Sequence of chain 1.B:
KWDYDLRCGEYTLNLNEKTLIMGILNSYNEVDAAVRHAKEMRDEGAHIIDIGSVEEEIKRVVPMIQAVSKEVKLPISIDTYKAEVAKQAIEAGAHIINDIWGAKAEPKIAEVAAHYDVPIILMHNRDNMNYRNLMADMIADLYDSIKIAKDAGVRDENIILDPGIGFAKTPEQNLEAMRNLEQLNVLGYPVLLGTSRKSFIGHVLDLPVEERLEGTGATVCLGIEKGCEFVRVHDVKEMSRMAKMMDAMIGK

A small-molecule ligand and the protein it binds are described below.
Small molecule (SMILES): COC(=O)C[C@@H](C)c1n[nH]c2nc(N)[nH]c(=O)c2c1=O

Binding-site contacts:
Ligand atom N1 contacts residue ASP204 of chain 1.B at 3.0 Å (salt-bridge).
Ligand atom O3 contacts residue ARG274 of chain 1.B at 3.3 Å (salt-bridge).
Ligand atom C4 contacts residue ARG274 of chain 1.B at 3.8 Å.
Ligand atom O1 contacts residue GLY236 of chain 1.B at 3.2 Å (h-bond).
Ligand atom N2 contacts residue ASN140 of chain 1.B at 3.2 Å (h-bond).
Ligand atom N4 contacts residue ARG274 of chain 1.B at 3.6 Å (salt-bridge).
Ligand atom N1 contacts residue ILE163 of chain 1.B at 3.6 Å.
Ligand atom C1 contacts residue PHE209 of chain 1.B at 3.9 Å (hydrophobic).
Ligand atom C4 contacts residue PHE209 of chain 1.B at 3.8 Å (hydrophobic).
Ligand atom N5 contacts residue MET165 of chain 1.B at 3.6 Å.
Ligand atom C2 contacts residue MET165 of chain 1.B at 3.8 Å (hydrophobic).
Ligand atom C9 contacts residue MET165 of chain 1.B at 4.0 Å (hydrophobic).
Ligand atom N1 contacts residue LEU234 of chain 1.B at 4.0 Å.
Ligand atom C10 contacts residue PHE209 of chain 1.B at 3.7 Å (hydrophobic).
Ligand atom O4 contacts residue LYS240 of chain 1.B at 2.8 Å (salt-bridge).
Ligand atom O4 contacts residue ARG274 of chain 1.B at 3.8 Å.
Ligand atom N2 contacts residue ILE142 of chain 1.B at 3.5 Å.
Ligand atom C6 contacts residue ILE142 of chain 1.B at 3.4 Å (hydrophobic).
Ligand atom C7 contacts residue ARG274 of chain 1.B at 3.5 Å.
Ligand atom N5 contacts residue ASP204 of chain 1.B at 2.8 Å (salt-bridge).
Ligand atom C6 contacts residue ARG274 of chain 1.B at 3.7 Å.
Ligand atom N2 contacts residue ARG274 of chain 1.B at 3.9 Å.
Ligand atom C1 contacts residue ARG274 of chain 1.B at 3.6 Å.
Ligand atom N4 contacts residue ILE142 of chain 1.B at 3.3 Å.
Ligand atom C5 contacts residue ARG274 of chain 1.B at 3.5 Å.
Ligand atom N4 contacts residue ASP121 of chain 1.B at 2.9 Å (salt-bridge).
Ligand atom C2 contacts residue PHE209 of chain 1.B at 4.0 Å (hydrophobic).
Ligand atom O4 contacts residue PHE209 of chain 1.B at 3.3 Å.
Ligand atom N3 contacts residue ILE142 of chain 1.B at 3.9 Å.
Ligand atom C7 contacts residue PHE209 of chain 1.B at 3.4 Å (hydrophobic).
Ligand atom N3 contacts residue ARG274 of chain 1.B at 3.5 Å (salt-bridge).
Ligand atom N3 contacts residue ASP121 of chain 1.B at 3.2 Å (salt-bridge).
Ligand atom O2 contacts residue ARG274 of chain 1.B at 3.1 Å (salt-bridge).
Ligand atom O1 contacts residue LYS240 of chain 1.B at 3.5 Å.
Ligand atom C3 contacts residue ARG274 of chain 1.B at 3.2 Å.
Ligand atom N1 contacts residue ASN140 of chain 1.B at 2.6 Å (h-bond).
Ligand atom O1 contacts residue PHE209 of chain 1.B at 3.6 Å.
Ligand atom C9 contacts residue ASP204 of chain 1.B at 3.3 Å.
Ligand atom C2 contacts residue ASP204 of chain 1.B at 4.0 Å.
Ligand atom C9 contacts residue ASN140 of chain 1.B at 3.6 Å.